The small molecule below binds the protein below.
Small molecule (SMILES): CC(=O)N[C@H]1[C@H](O[C@H]2[C@H](O)[C@@H](NC(C)=O)CO[C@@H]2CO)O[C@H](CO)[C@@H](O)[C@@H]1O

Binding-site contacts:
Ligand atom C5 contacts residue ASN1071 of chain 1.A at 3.7 Å.
Ligand atom O7 contacts residue ASN1071 of chain 1.A at 3.5 Å (h-bond).
Ligand atom N2 contacts residue ASN1071 of chain 1.A at 2.8 Å (h-bond).
Ligand atom C4 contacts residue ASN1071 of chain 1.A at 4.3 Å.
Ligand atom O5 contacts residue ASN1071 of chain 1.A at 2.5 Å (h-bond).
Ligand atom O5 contacts residue ALA703 of chain 1.A at 4.2 Å.
Ligand atom C5 contacts residue ALA703 of chain 1.A at 4.1 Å (hydrophobic).
Ligand atom O6 contacts residue ALA703 of chain 1.A at 4.5 Å.
Ligand atom C7 contacts residue ASN1071 of chain 1.A at 3.3 Å.
Ligand atom O6 contacts residue ASN1071 of chain 1.A at 3.7 Å.
Ligand atom C1 contacts residue ASN1071 of chain 1.A at 1.4 Å.
Ligand atom C8 contacts residue ASN1071 of chain 1.A at 4.4 Å.
Ligand atom C3 contacts residue ASN1071 of chain 1.A at 3.8 Å.
Ligand atom C6 contacts residue ALA703 of chain 1.A at 3.7 Å (hydrophobic).
Ligand atom C2 contacts residue ASN1071 of chain 1.A at 2.4 Å.

Sequence of chain 1.A:
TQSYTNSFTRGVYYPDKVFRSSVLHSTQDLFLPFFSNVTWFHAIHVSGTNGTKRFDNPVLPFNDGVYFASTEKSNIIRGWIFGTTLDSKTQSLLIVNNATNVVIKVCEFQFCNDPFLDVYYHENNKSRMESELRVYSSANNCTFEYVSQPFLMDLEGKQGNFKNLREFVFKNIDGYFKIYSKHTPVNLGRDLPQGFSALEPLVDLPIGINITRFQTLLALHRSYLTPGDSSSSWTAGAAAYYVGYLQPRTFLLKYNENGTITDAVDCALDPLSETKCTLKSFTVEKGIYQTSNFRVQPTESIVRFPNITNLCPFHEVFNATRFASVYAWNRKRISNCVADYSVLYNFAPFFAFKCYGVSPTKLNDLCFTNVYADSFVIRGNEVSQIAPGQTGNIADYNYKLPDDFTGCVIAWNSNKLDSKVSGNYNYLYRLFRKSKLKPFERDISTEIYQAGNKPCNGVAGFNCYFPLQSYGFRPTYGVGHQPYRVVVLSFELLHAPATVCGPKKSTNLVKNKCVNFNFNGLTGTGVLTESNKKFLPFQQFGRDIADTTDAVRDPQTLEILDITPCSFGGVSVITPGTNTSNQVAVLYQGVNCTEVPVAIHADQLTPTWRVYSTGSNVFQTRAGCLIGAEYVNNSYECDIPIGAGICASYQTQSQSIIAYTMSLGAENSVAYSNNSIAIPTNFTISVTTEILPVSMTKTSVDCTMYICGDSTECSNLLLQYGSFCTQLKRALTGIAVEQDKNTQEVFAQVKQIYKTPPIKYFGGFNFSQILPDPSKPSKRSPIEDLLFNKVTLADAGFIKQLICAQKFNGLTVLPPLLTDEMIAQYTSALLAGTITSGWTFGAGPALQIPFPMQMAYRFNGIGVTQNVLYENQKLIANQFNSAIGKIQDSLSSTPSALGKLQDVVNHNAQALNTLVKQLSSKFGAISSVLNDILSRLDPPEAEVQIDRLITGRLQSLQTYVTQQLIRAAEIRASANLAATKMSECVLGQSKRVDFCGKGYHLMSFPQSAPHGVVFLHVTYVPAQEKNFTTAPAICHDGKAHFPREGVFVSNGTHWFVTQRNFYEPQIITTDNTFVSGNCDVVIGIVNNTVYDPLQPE